Sequence of chain 2.T:
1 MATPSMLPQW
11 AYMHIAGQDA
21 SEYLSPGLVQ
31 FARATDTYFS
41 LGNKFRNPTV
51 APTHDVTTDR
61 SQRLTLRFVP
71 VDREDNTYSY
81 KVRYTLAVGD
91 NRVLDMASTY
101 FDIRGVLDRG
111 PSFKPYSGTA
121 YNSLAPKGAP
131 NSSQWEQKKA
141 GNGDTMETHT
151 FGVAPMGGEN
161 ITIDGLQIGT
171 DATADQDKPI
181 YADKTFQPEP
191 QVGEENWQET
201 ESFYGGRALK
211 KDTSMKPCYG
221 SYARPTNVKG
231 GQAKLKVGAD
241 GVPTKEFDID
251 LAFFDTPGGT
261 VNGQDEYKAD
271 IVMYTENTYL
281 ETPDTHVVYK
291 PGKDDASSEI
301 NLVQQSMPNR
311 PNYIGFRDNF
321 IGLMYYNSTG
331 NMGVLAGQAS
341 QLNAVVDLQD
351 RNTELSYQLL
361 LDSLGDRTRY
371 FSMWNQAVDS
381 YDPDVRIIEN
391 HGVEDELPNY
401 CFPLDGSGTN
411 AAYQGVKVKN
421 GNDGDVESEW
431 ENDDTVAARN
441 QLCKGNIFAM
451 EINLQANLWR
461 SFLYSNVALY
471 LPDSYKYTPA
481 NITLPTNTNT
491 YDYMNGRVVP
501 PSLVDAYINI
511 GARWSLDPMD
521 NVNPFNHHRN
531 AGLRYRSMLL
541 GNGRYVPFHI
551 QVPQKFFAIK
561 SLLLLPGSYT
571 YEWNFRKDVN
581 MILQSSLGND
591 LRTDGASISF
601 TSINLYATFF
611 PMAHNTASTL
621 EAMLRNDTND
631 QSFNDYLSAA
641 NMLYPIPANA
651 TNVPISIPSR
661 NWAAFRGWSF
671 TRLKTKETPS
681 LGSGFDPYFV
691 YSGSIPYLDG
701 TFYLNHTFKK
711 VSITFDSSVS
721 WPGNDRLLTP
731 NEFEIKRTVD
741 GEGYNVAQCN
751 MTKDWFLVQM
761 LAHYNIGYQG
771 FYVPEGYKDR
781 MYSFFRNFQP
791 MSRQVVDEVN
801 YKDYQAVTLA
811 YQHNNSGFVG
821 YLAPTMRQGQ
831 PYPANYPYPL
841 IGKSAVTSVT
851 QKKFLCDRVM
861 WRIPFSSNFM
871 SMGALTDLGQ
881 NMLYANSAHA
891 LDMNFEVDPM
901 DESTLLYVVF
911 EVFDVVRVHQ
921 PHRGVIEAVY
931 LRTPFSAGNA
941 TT

Sequence of chain 2.U:
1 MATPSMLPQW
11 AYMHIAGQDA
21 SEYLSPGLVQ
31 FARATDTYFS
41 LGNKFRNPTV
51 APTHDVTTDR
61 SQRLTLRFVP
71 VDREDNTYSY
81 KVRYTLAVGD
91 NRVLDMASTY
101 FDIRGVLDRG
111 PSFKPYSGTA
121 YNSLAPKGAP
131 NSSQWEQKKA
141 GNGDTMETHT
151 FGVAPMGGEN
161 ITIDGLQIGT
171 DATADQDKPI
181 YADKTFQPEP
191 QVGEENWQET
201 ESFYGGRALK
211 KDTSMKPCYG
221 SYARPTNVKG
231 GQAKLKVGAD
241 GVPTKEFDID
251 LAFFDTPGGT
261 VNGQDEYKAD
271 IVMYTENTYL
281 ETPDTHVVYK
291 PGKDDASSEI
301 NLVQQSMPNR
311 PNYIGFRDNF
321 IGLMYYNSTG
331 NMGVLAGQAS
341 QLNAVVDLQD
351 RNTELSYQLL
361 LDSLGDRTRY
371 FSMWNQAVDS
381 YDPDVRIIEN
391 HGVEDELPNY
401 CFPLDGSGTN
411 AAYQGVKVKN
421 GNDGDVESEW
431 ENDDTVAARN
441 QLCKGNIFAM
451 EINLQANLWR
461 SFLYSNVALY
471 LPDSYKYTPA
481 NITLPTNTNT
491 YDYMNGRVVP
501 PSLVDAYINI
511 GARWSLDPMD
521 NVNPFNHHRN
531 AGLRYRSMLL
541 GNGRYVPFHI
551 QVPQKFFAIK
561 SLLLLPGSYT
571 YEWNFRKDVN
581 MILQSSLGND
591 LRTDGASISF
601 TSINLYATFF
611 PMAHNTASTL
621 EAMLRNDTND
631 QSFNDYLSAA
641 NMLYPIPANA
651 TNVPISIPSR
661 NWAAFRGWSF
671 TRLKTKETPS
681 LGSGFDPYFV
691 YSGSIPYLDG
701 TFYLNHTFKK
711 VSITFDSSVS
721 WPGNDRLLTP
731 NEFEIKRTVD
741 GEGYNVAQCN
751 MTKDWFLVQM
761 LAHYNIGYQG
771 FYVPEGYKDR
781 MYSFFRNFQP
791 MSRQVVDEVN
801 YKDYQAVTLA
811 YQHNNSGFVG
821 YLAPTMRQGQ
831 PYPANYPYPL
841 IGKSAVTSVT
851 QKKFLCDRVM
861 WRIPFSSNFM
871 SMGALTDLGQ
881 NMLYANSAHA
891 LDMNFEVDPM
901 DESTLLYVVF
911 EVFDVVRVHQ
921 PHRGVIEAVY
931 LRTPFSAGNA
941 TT

Binding-site contacts:
Ligand atom C contacts residue GLY42 of chain 2.U at 3.5 Å.
Ligand atom O contacts residue TYR636 of chain 2.T at 3.5 Å (h-bond).
Ligand atom CD1 contacts residue SER21 of chain 2.U at 3.6 Å.
Ligand atom CA contacts residue TYR636 of chain 2.T at 3.7 Å (hydrophobic).
Ligand atom CB contacts residue GLY42 of chain 2.U at 3.7 Å.
Ligand atom N contacts residue ARG46 of chain 2.U at 3.5 Å (salt-bridge).
Ligand atom CA contacts residue ASN47 of chain 2.U at 3.8 Å.
Ligand atom N contacts residue SER871 of chain 2.T at 3.5 Å (h-bond).
Ligand atom CG1 contacts residue GLU911 of chain 2.T at 3.7 Å.
Ligand atom CD1 contacts residue LEU637 of chain 2.T at 3.7 Å (hydrophobic).
Ligand atom CA contacts residue GLY42 of chain 2.U at 3.6 Å.
Ligand atom O contacts residue ARG666 of chain 2.T at 3.1 Å (salt-bridge).
Ligand atom O contacts residue TYR636 of chain 2.T at 3.1 Å (h-bond).
Ligand atom OD1 contacts residue ALA762 of chain 2.T at 3.5 Å.
Ligand atom CA contacts residue PHE45 of chain 2.U at 3.6 Å (hydrophobic).
Ligand atom C contacts residue GLU911 of chain 2.T at 3.3 Å.
Ligand atom OD1 contacts residue ALA874 of chain 2.T at 3.8 Å.
Ligand atom CG2 contacts residue TYR636 of chain 2.T at 3.4 Å (hydrophobic).
Ligand atom OD2 contacts residue SER871 of chain 2.T at 3.2 Å (h-bond).
Ligand atom O contacts residue ASN47 of chain 2.U at 3.3 Å (h-bond).
Ligand atom CD1 contacts residue ARG33 of chain 2.U at 3.8 Å.
Ligand atom OD2 contacts residue PRO864 of chain 2.T at 3.7 Å.
Ligand atom O contacts residue GLU911 of chain 2.T at 3.1 Å (salt-bridge).
Ligand atom N contacts residue PHE45 of chain 2.U at 3.4 Å (h-bond).
Ligand atom CA contacts residue GLU911 of chain 2.T at 3.8 Å.
Ligand atom N contacts residue TYR636 of chain 2.T at 3.8 Å.
Ligand atom ND2 contacts residue ARG666 of chain 2.T at 3.4 Å (salt-bridge).
Ligand atom CD1 contacts residue ASN634 of chain 2.T at 3.6 Å.
Ligand atom CB contacts residue GLY42 of chain 2.U at 3.5 Å.
Ligand atom OD1 contacts residue ARG862 of chain 2.T at 3.1 Å.
Ligand atom CZ contacts residue PHE633 of chain 2.T at 3.7 Å (hydrophobic).
Ligand atom CG2 contacts residue LEU637 of chain 2.T at 3.8 Å (hydrophobic).
Ligand atom N contacts residue GLY42 of chain 2.U at 3.2 Å (h-bond).
Ligand atom CE1 contacts residue ASN634 of chain 2.T at 3.4 Å.
Ligand atom CB contacts residue PHE45 of chain 2.U at 3.3 Å (hydrophobic).
Ligand atom CD1 contacts residue ALA20 of chain 2.U at 3.7 Å (hydrophobic).
Ligand atom CZ contacts residue ASN634 of chain 2.T at 3.8 Å.
Ligand atom N contacts residue ASN47 of chain 2.U at 3.8 Å.
Ligand atom O contacts residue ARG46 of chain 2.U at 3.5 Å (salt-bridge).
Ligand atom O contacts residue GLY42 of chain 2.U at 2.9 Å (h-bond).

The small molecule below binds the protein below.
Small molecule (SMILES): CC[C@H](C)[C@H](NC(=O)[C@@H](N)CC(=O)O)C(=O)N[C@@H](CC(N)=O)C(=O)N[C@@H](Cc1ccccc1)C(=O)N[C@@H](CO)C(=O)N[C@@H](CO)C(=O)N[C@H](C=O)CC(C)C